The protein below binds the small molecule below.
Small molecule (SMILES): CC(=O)N[C@H]1[C@H](O[C@H]2[C@H](O)[C@@H](NC(C)=O)CO[C@@H]2CO)O[C@H](CO)[C@@H](O)[C@@H]1O

Binding-site contacts:
Ligand atom O7 contacts residue ASN697 of chain 1.C at 3.5 Å (h-bond).
Ligand atom C4 contacts residue ASN697 of chain 1.C at 4.2 Å.
Ligand atom C1 contacts residue GLN1051 of chain 1.C at 4.4 Å.
Ligand atom C5 contacts residue ASN697 of chain 1.C at 3.7 Å.
Ligand atom O4 contacts residue LEU902 of chain 1.C at 4.0 Å.
Ligand atom C1 contacts residue ASN697 of chain 1.C at 1.4 Å.
Ligand atom O6 contacts residue GLN906 of chain 1.C at 3.6 Å.
Ligand atom O5 contacts residue GLN906 of chain 1.C at 4.5 Å.
Ligand atom O7 contacts residue GLN1051 of chain 1.C at 4.2 Å.
Ligand atom C4 contacts residue LEU902 of chain 1.C at 4.2 Å (hydrophobic).
Ligand atom O3 contacts residue LEU902 of chain 1.C at 4.5 Å.
Ligand atom O5 contacts residue GLN1051 of chain 1.C at 4.2 Å.
Ligand atom C7 contacts residue ASN697 of chain 1.C at 3.4 Å.
Ligand atom C6 contacts residue GLN906 of chain 1.C at 4.1 Å.
Ligand atom C3 contacts residue LEU902 of chain 1.C at 3.7 Å (hydrophobic).
Ligand atom C5 contacts residue LEU902 of chain 1.C at 4.3 Å (hydrophobic).
Ligand atom C3 contacts residue ASN697 of chain 1.C at 3.8 Å.
Ligand atom C2 contacts residue ASN697 of chain 1.C at 2.4 Å.
Ligand atom C5 contacts residue GLN906 of chain 1.C at 4.1 Å.
Ligand atom C8 contacts residue ASN697 of chain 1.C at 4.5 Å.
Ligand atom N2 contacts residue ASN697 of chain 1.C at 2.9 Å (h-bond).
Ligand atom O5 contacts residue ASN697 of chain 1.C at 2.4 Å (h-bond).

Sequence of chain 1.C:
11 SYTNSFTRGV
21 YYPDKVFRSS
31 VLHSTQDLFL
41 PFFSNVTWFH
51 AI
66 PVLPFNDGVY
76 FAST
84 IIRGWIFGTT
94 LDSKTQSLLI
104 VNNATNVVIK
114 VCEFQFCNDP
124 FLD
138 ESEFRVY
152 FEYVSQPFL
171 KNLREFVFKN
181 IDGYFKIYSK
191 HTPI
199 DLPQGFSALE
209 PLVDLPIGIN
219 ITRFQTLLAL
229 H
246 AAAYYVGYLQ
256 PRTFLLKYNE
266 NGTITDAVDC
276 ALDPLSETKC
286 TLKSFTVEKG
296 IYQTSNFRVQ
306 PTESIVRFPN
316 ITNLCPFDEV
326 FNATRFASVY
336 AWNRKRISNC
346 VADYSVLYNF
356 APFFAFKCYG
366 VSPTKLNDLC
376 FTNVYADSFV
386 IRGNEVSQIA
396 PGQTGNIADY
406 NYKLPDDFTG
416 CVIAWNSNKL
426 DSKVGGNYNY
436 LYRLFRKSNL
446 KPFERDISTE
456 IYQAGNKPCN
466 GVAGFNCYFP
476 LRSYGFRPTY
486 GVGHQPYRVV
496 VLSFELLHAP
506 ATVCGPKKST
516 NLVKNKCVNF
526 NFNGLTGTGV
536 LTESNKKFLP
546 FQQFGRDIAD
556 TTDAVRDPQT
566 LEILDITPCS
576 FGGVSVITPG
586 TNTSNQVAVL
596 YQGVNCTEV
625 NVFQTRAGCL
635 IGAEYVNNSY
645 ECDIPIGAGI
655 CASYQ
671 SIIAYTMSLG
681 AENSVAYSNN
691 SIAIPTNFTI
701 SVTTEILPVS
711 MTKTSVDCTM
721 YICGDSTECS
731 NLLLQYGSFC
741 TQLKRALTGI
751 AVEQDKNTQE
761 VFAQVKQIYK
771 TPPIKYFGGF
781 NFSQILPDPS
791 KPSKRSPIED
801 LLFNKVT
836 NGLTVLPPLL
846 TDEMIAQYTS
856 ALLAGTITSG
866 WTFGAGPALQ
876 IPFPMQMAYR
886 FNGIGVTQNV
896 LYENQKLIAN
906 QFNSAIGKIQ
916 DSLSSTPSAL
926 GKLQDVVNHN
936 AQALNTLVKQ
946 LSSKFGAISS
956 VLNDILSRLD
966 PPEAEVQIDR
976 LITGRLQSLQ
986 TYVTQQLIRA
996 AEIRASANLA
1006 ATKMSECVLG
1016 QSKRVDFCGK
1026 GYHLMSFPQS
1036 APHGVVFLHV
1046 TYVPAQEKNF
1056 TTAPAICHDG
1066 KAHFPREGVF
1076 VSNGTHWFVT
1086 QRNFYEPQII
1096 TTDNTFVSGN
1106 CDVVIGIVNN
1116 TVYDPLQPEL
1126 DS